Binding-site contacts:
Ligand atom O5 contacts residue ASN165 of chain 2.A at 2.3 Å (h-bond).
Ligand atom C4 contacts residue TRP222 of chain 1.A at 3.7 Å (hydrophobic).
Ligand atom C4 contacts residue TRP222 of chain 1.A at 4.3 Å (hydrophobic).
Ligand atom C7 contacts residue TRP222 of chain 1.A at 4.1 Å (hydrophobic).
Ligand atom C1 contacts residue ASN165 of chain 2.A at 1.5 Å.
Ligand atom C3 contacts residue SER219 of chain 1.A at 4.2 Å.
Ligand atom C1 contacts residue SER219 of chain 1.A at 3.9 Å.
Ligand atom C1 contacts residue TRP222 of chain 1.A at 4.2 Å (hydrophobic).
Ligand atom C5 contacts residue ASN165 of chain 2.A at 3.6 Å.
Ligand atom O7 contacts residue PRO221 of chain 1.A at 3.5 Å.
Ligand atom C2 contacts residue TRP222 of chain 1.A at 4.0 Å (hydrophobic).
Ligand atom C2 contacts residue SER219 of chain 1.A at 4.0 Å.
Ligand atom C1 contacts residue TRP222 of chain 1.A at 3.7 Å (hydrophobic).
Ligand atom C5 contacts residue TRP222 of chain 1.A at 4.1 Å (hydrophobic).
Ligand atom C8 contacts residue THR167 of chain 2.A at 3.8 Å.
Ligand atom O5 contacts residue TRP222 of chain 1.A at 4.4 Å.
Ligand atom C8 contacts residue VAL242 of chain 2.A at 4.0 Å (hydrophobic).
Ligand atom O7 contacts residue ASN165 of chain 2.A at 2.9 Å (h-bond).
Ligand atom O7 contacts residue ARG220 of chain 1.A at 3.9 Å.
Ligand atom C3 contacts residue ASN165 of chain 2.A at 3.7 Å.
Ligand atom O6 contacts residue THR167 of chain 2.A at 3.0 Å.
Ligand atom C5 contacts residue THR167 of chain 2.A at 4.4 Å.
Ligand atom C2 contacts residue ASN165 of chain 2.A at 2.5 Å.
Ligand atom C6 contacts residue VAL244 of chain 2.A at 4.3 Å (hydrophobic).
Ligand atom C5 contacts residue TRP222 of chain 1.A at 3.7 Å (hydrophobic).
Ligand atom C7 contacts residue SER219 of chain 1.A at 4.4 Å.
Ligand atom C8 contacts residue VAL244 of chain 2.A at 4.2 Å (hydrophobic).
Ligand atom C2 contacts residue TRP222 of chain 1.A at 3.9 Å (hydrophobic).
Ligand atom N2 contacts residue SER219 of chain 1.A at 3.5 Å (h-bond).
Ligand atom O4 contacts residue TRP222 of chain 1.A at 4.2 Å.
Ligand atom O7 contacts residue TRP222 of chain 1.A at 3.0 Å (h-bond).
Ligand atom C3 contacts residue TRP222 of chain 1.A at 3.9 Å (hydrophobic).
Ligand atom O5 contacts residue TRP222 of chain 1.A at 3.4 Å (h-bond).
Ligand atom C8 contacts residue ASN165 of chain 2.A at 4.2 Å.
Ligand atom C7 contacts residue ASN165 of chain 2.A at 3.1 Å.
Ligand atom N2 contacts residue ASN165 of chain 2.A at 2.9 Å (h-bond).
Ligand atom C4 contacts residue ASN165 of chain 2.A at 4.2 Å.
Ligand atom O4 contacts residue TRP222 of chain 1.A at 4.1 Å.
Ligand atom C6 contacts residue THR167 of chain 2.A at 3.1 Å.
Ligand atom C6 contacts residue TRP222 of chain 1.A at 3.5 Å (hydrophobic).

A protein and the small-molecule ligand that binds it are described below.
Small molecule (SMILES): CC(=O)N[C@H]1[C@H](O[C@H]2[C@H](O)[C@@H](NC(C)=O)CO[C@@H]2CO)O[C@H](CO)[C@@H](O[C@@H]2O[C@H](CO)[C@@H](O)[C@H](O)[C@@H]2O)[C@@H]1O

Sequence of chain 2.A:
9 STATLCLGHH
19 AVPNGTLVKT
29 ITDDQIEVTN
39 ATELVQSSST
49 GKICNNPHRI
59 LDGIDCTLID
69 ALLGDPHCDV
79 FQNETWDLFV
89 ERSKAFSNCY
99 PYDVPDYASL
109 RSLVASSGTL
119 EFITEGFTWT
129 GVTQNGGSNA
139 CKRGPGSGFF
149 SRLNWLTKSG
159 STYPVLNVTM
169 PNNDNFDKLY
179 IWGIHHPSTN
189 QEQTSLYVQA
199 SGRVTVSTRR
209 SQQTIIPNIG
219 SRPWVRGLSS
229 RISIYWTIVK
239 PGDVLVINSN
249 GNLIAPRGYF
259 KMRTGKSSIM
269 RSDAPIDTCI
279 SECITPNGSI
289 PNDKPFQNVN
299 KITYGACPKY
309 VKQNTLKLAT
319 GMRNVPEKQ

Sequence of chain 1.A:
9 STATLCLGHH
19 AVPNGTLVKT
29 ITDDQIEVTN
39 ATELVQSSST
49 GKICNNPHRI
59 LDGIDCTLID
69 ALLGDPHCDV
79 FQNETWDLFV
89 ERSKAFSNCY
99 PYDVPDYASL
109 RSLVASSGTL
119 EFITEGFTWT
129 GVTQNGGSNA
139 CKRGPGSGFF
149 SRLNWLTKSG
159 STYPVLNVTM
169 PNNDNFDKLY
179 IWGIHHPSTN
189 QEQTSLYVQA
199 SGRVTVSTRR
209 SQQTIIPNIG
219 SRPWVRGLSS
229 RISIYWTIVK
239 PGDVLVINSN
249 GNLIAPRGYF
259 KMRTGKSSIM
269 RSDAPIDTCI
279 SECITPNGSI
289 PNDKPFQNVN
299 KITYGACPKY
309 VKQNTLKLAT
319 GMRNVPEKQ